Binding-site contacts:
Ligand atom C2 contacts residue ASN57 of chain 2.B at 2.5 Å.
Ligand atom C3 contacts residue ASN57 of chain 2.B at 3.8 Å.
Ligand atom C1 contacts residue LEU60 of chain 2.B at 4.2 Å (hydrophobic).
Ligand atom O5 contacts residue ASN57 of chain 2.B at 2.3 Å (h-bond).
Ligand atom C1 contacts residue SER59 of chain 2.B at 3.4 Å.
Ligand atom C7 contacts residue ASN57 of chain 2.B at 3.4 Å.
Ligand atom C5 contacts residue LEU60 of chain 2.B at 4.4 Å (hydrophobic).
Ligand atom O5 contacts residue LEU60 of chain 2.B at 3.7 Å.
Ligand atom O5 contacts residue SER59 of chain 2.B at 4.2 Å.
Ligand atom N2 contacts residue ASN57 of chain 2.B at 2.9 Å (h-bond).
Ligand atom O7 contacts residue ASN57 of chain 2.B at 3.4 Å (h-bond).
Ligand atom C4 contacts residue ASN57 of chain 2.B at 4.2 Å.
Ligand atom C8 contacts residue ASN57 of chain 2.B at 4.5 Å.
Ligand atom C5 contacts residue ASN57 of chain 2.B at 3.7 Å.
Ligand atom N2 contacts residue SER59 of chain 2.B at 4.4 Å.
Ligand atom C2 contacts residue SER59 of chain 2.B at 4.4 Å.
Ligand atom C1 contacts residue ASN57 of chain 2.B at 1.4 Å.

The protein below binds the small molecule below.
Small molecule (SMILES): CC(=O)N[C@@H]1[C@@H](O)[C@H](O)[C@@H](CO)O[C@H]1O

Sequence of chain 2.B:
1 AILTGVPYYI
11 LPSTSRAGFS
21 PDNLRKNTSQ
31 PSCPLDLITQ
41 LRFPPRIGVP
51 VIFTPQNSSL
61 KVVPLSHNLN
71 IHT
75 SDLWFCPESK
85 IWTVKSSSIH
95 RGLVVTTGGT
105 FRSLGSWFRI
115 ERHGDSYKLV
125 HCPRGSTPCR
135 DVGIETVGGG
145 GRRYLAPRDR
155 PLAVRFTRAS